Sequence of chain 1.B:
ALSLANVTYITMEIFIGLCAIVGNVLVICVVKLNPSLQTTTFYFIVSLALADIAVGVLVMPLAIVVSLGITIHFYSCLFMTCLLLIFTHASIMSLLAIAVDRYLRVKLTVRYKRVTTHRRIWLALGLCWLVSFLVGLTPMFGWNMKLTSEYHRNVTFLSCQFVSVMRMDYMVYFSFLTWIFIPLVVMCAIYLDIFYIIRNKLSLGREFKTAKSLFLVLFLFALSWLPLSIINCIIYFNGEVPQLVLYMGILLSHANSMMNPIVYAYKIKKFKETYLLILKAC

A small-molecule ligand and the protein it binds are described below.
Small molecule (SMILES): CNC(=O)[C@H]1O[C@@H](n2cnc3c(NCc4cccc(I)c4)nc(Cl)nc32)[C@H](O)[C@@H]1O

Binding-site contacts:
Ligand atom C13 contacts residue PHE168 of chain 1.B at 3.7 Å (hydrophobic).
Ligand atom C07 contacts residue HIS272 of chain 1.B at 3.8 Å.
Ligand atom C07 contacts residue ILE268 of chain 1.B at 3.5 Å (hydrophobic).
Ligand atom O29 contacts residue HIS272 of chain 1.B at 2.8 Å (h-bond).
Ligand atom C11 contacts residue MET177 of chain 1.B at 3.0 Å (hydrophobic).
Ligand atom O04 contacts residue MET177 of chain 1.B at 3.3 Å.
Ligand atom C16 contacts residue PHE168 of chain 1.B at 3.7 Å (hydrophobic).
Ligand atom C03 contacts residue MET177 of chain 1.B at 3.7 Å (hydrophobic).
Ligand atom C08 contacts residue PHE168 of chain 1.B at 3.8 Å (hydrophobic).
Ligand atom O09 contacts residue PHE168 of chain 1.B at 3.7 Å.
Ligand atom C01 contacts residue THR94 of chain 1.B at 3.4 Å.
Ligand atom N12 contacts residue MET177 of chain 1.B at 3.7 Å.
Ligand atom N20 contacts residue LEU264 of chain 1.B at 3.6 Å.
Ligand atom C01 contacts residue HIS95 of chain 1.B at 3.5 Å.
Ligand atom N10 contacts residue ILE268 of chain 1.B at 3.3 Å.
Ligand atom N17 contacts residue PHE168 of chain 1.B at 3.5 Å.
Ligand atom N12 contacts residue PHE168 of chain 1.B at 3.7 Å.
Ligand atom N10 contacts residue MET177 of chain 1.B at 3.7 Å.
Ligand atom C18 contacts residue ILE268 of chain 1.B at 3.0 Å (hydrophobic).
Ligand atom O30 contacts residue THR94 of chain 1.B at 3.2 Å.
Ligand atom C26 contacts residue LEU264 of chain 1.B at 3.7 Å (hydrophobic).
Ligand atom C22 contacts residue VAL169 of chain 1.B at 3.4 Å (hydrophobic).
Ligand atom C14 contacts residue PHE168 of chain 1.B at 3.8 Å (hydrophobic).
Ligand atom C11 contacts residue ASN250 of chain 1.B at 3.5 Å.
Ligand atom N02 contacts residue THR94 of chain 1.B at 2.7 Å (h-bond).
Ligand atom C21 contacts residue VAL169 of chain 1.B at 3.3 Å (hydrophobic).
Ligand atom I28 contacts residue GLN167 of chain 1.B at 3.2 Å.
Ligand atom O04 contacts residue LEU246 of chain 1.B at 3.7 Å.
Ligand atom N12 contacts residue ASN250 of chain 1.B at 3.2 Å (h-bond).
Ligand atom O09 contacts residue MET177 of chain 1.B at 3.0 Å.
Ligand atom C18 contacts residue PHE168 of chain 1.B at 3.6 Å (hydrophobic).
Ligand atom C11 contacts residue PHE168 of chain 1.B at 3.7 Å (hydrophobic).
Ligand atom C16 contacts residue ILE268 of chain 1.B at 3.7 Å (hydrophobic).
Ligand atom N10 contacts residue PHE168 of chain 1.B at 3.5 Å.
Ligand atom C13 contacts residue ILE268 of chain 1.B at 3.4 Å (hydrophobic).
Ligand atom N15 contacts residue PHE168 of chain 1.B at 3.6 Å.
Ligand atom C27 contacts residue LEU264 of chain 1.B at 3.2 Å (hydrophobic).
Ligand atom O30 contacts residue HIS272 of chain 1.B at 2.9 Å (h-bond).
Ligand atom N17 contacts residue ILE268 of chain 1.B at 3.2 Å.
Ligand atom C27 contacts residue VAL169 of chain 1.B at 3.5 Å (hydrophobic).